Sequence of chain 1.B:
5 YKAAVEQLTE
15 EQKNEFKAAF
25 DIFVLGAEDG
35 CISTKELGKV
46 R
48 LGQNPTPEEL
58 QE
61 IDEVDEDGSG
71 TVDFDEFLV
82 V

Sequence of chain 2.A:
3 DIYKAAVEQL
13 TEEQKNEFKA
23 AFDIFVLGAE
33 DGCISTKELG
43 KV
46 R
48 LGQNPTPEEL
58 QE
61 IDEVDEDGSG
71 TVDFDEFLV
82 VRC

This protein binds this small molecule.
Small molecule (SMILES): C[C@H](CCC(=O)O)[C@H]1CC[C@H]2[C@@H]3CC[C@@H]4C[C@H](O)CC[C@]4(C)[C@H]3C[C@H](O)[C@]12C

Binding-site contacts:
Ligand atom C2 contacts residue LYS21 of chain 2.A at 4.3 Å.
Ligand atom C7 contacts residue LYS21 of chain 2.A at 4.0 Å.
Ligand atom O4 contacts residue CD1 of chain 1.T at 2.6 Å.
Ligand atom C22 contacts residue GLU10 of chain 2.A at 4.1 Å.
Ligand atom C23 contacts residue CD1 of chain 1.T at 2.7 Å.
Ligand atom C13 contacts residue TYR5 of chain 3.C at 4.3 Å (hydrophobic).
Ligand atom C8 contacts residue LYS21 of chain 2.A at 3.9 Å.
Ligand atom O2 contacts residue PHE24 of chain 2.A at 4.2 Å.
Ligand atom O2 contacts residue LYS21 of chain 2.A at 4.1 Å.
Ligand atom C24 contacts residue TYR5 of chain 3.C at 4.3 Å (hydrophobic).
Ligand atom C7 contacts residue PHE20 of chain 2.A at 3.5 Å (hydrophobic).
Ligand atom C23 contacts residue GLU59 of chain 1.B at 3.6 Å.
Ligand atom C8 contacts residue PHE20 of chain 2.A at 3.9 Å (hydrophobic).
Ligand atom C1 contacts residue VAL82 of chain 2.B at 4.3 Å (hydrophobic).
Ligand atom C1 contacts residue PHE24 of chain 2.A at 3.8 Å (hydrophobic).
Ligand atom C21 contacts residue LYS17 of chain 2.A at 4.4 Å.
Ligand atom C19 contacts residue VAL9 of chain 2.A at 4.4 Å (hydrophobic).
Ligand atom C2 contacts residue PHE24 of chain 2.A at 3.9 Å (hydrophobic).
Ligand atom C18 contacts residue ILE4 of chain 3.C at 3.9 Å (hydrophobic).
Ligand atom C23 contacts residue LYS17 of chain 2.A at 3.8 Å.
Ligand atom C16 contacts residue LYS17 of chain 2.A at 3.8 Å.
Ligand atom C22 contacts residue VAL9 of chain 2.A at 4.4 Å (hydrophobic).
Ligand atom C3 contacts residue PHE24 of chain 2.A at 3.7 Å (hydrophobic).
Ligand atom O3 contacts residue GLU59 of chain 1.B at 3.1 Å (salt-bridge).
Ligand atom C7 contacts residue PHE24 of chain 2.A at 3.8 Å (hydrophobic).
Ligand atom C20 contacts residue TYR5 of chain 3.C at 3.9 Å (hydrophobic).
Ligand atom C22 contacts residue CD1 of chain 1.T at 4.0 Å.
Ligand atom C20 contacts residue VAL9 of chain 2.A at 4.2 Å (hydrophobic).
Ligand atom O4 contacts residue LYS17 of chain 2.A at 2.6 Å (salt-bridge).
Ligand atom O3 contacts residue CD1 of chain 1.T at 2.4 Å.
Ligand atom C6 contacts residue VAL82 of chain 2.B at 4.0 Å (hydrophobic).
Ligand atom C5 contacts residue VAL82 of chain 2.B at 3.4 Å (hydrophobic).
Ligand atom O4 contacts residue GLU59 of chain 1.B at 3.4 Å (salt-bridge).
Ligand atom C15 contacts residue PHE20 of chain 2.A at 4.5 Å (hydrophobic).

Sequence of chain 3.C:
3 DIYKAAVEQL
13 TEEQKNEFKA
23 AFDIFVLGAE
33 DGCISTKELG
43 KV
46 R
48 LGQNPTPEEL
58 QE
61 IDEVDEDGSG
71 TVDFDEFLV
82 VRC

Sequence of chain 2.B:
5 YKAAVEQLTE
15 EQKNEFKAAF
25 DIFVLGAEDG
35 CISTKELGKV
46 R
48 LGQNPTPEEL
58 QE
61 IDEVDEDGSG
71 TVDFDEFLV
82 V